The small molecule below binds the protein below.
Small molecule (SMILES): CC(=O)N[C@H]1[C@H](O[C@H]2[C@H](O)[C@@H](NC(C)=O)CO[C@@H]2CO)O[C@H](CO)[C@@H](O)[C@@H]1O

Binding-site contacts:
Ligand atom C4 contacts residue ASN343 of chain 1.D at 4.3 Å.
Ligand atom C7 contacts residue PHE342 of chain 1.D at 4.3 Å (hydrophobic).
Ligand atom O7 contacts residue ASN343 of chain 1.D at 4.1 Å.
Ligand atom C3 contacts residue ASN343 of chain 1.D at 3.9 Å.
Ligand atom N2 contacts residue PHE342 of chain 1.D at 4.3 Å.
Ligand atom C5 contacts residue ASN343 of chain 1.D at 3.8 Å.
Ligand atom C8 contacts residue GLY339 of chain 1.D at 3.9 Å.
Ligand atom C8 contacts residue PHE338 of chain 1.D at 3.9 Å (hydrophobic).
Ligand atom C2 contacts residue ASN343 of chain 1.D at 2.5 Å.
Ligand atom C1 contacts residue ASN343 of chain 1.D at 1.5 Å.
Ligand atom N2 contacts residue ASN343 of chain 1.D at 3.0 Å (h-bond).
Ligand atom O5 contacts residue ASN343 of chain 1.D at 2.4 Å (h-bond).
Ligand atom C8 contacts residue PHE342 of chain 1.D at 3.6 Å (hydrophobic).
Ligand atom O7 contacts residue GLY339 of chain 1.D at 3.5 Å.
Ligand atom C7 contacts residue GLY339 of chain 1.D at 3.8 Å.
Ligand atom C7 contacts residue ASN343 of chain 1.D at 3.7 Å.

Sequence of chain 1.D:
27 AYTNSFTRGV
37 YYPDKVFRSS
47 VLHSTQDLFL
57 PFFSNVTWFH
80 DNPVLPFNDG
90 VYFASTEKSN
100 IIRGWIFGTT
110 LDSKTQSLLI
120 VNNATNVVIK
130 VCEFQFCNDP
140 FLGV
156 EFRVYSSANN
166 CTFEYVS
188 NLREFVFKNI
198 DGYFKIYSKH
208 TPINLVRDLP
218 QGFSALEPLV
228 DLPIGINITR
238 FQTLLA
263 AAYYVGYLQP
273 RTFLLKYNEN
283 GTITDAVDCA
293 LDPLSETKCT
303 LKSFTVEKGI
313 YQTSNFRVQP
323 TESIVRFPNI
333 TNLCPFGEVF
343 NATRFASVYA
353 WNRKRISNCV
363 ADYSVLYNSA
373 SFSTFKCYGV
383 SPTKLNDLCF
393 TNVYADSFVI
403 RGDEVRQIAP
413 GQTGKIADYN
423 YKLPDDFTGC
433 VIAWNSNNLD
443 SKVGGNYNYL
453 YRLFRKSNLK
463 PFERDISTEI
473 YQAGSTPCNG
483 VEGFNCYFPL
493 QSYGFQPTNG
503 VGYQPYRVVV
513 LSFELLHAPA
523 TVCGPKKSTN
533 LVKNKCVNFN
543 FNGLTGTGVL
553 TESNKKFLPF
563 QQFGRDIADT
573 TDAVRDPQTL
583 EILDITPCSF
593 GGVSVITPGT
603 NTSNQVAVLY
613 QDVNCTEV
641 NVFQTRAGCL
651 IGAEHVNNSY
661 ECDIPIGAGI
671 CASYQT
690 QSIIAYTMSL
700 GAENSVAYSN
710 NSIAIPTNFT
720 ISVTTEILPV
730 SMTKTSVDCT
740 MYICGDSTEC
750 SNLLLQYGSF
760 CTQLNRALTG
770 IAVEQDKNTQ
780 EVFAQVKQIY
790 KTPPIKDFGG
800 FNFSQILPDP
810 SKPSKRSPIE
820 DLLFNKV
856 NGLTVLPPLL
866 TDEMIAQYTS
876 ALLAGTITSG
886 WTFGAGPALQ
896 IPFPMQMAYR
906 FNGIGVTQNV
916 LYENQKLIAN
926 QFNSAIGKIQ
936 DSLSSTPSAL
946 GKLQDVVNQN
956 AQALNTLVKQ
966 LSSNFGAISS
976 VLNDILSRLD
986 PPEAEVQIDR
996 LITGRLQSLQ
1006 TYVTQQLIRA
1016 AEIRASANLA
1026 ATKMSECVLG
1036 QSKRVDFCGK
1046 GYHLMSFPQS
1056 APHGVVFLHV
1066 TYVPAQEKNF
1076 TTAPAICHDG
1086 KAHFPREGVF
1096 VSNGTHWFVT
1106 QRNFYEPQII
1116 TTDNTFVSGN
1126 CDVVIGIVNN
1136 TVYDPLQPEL